Sequence of chain 1.B:
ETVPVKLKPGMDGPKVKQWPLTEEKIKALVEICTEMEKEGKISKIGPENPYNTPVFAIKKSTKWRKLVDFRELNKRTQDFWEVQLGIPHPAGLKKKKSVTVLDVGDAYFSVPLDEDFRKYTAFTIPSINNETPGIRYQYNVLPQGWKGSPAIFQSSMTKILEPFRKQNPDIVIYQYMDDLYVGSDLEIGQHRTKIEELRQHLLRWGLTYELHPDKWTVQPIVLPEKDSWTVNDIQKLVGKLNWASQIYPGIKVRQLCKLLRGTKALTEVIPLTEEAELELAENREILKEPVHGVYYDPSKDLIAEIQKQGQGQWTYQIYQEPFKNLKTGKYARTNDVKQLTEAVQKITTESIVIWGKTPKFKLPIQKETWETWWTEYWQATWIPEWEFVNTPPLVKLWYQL

Sequence of chain 1.A:
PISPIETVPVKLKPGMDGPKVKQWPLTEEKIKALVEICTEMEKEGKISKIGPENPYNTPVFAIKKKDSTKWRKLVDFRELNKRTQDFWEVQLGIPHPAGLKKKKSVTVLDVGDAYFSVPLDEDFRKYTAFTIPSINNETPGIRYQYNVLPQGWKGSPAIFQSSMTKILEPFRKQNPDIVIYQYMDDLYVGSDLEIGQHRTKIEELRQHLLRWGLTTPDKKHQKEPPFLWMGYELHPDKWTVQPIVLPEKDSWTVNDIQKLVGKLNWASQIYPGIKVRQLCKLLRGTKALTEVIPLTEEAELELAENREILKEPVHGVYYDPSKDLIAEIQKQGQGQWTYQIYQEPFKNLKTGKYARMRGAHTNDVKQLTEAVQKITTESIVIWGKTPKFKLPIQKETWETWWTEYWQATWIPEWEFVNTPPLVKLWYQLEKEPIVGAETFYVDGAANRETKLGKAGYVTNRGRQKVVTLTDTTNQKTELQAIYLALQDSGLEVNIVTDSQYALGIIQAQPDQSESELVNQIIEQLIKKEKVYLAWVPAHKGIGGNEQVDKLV

Binding-site contacts:
Ligand atom C2 contacts residue TYR188 of chain 1.A at 3.3 Å (hydrophobic).
Ligand atom C12 contacts residue LYS101 of chain 1.A at 3.5 Å.
Ligand atom C11 contacts residue VAL179 of chain 1.A at 3.4 Å (hydrophobic).
Ligand atom N6 contacts residue PHE227 of chain 1.A at 2.9 Å.
Ligand atom N5 contacts residue LEU234 of chain 1.A at 3.1 Å (h-bond).
Ligand atom N1 contacts residue TYR181 of chain 1.A at 3.7 Å.
Ligand atom C19 contacts residue HIS235 of chain 1.A at 3.2 Å.
Ligand atom N1 contacts residue VAL179 of chain 1.A at 3.7 Å.
Ligand atom C8 contacts residue TYR181 of chain 1.A at 3.6 Å (hydrophobic).
Ligand atom N5 contacts residue PHE227 of chain 1.A at 3.6 Å.
Ligand atom C16 contacts residue LYS101 of chain 1.A at 3.5 Å.
Ligand atom C12 contacts residue LEU100 of chain 1.A at 3.6 Å (hydrophobic).
Ligand atom N6 contacts residue TRP229 of chain 1.A at 3.3 Å.
Ligand atom C18 contacts residue PRO236 of chain 1.A at 3.5 Å (hydrophobic).
Ligand atom C7 contacts residue VAL179 of chain 1.A at 3.6 Å (hydrophobic).
Ligand atom C22 contacts residue PHE227 of chain 1.A at 3.6 Å (hydrophobic).
Ligand atom C13 contacts residue VAL106 of chain 1.A at 3.7 Å (hydrophobic).
Ligand atom C7 contacts residue GLY190 of chain 1.A at 3.7 Å.
Ligand atom C19 contacts residue PRO236 of chain 1.A at 3.7 Å (hydrophobic).
Ligand atom C17 contacts residue LYS101 of chain 1.A at 3.4 Å.
Ligand atom C5 contacts residue TYR181 of chain 1.A at 3.5 Å (hydrophobic).
Ligand atom C6 contacts residue TYR181 of chain 1.A at 3.5 Å (hydrophobic).
Ligand atom N4 contacts residue LEU100 of chain 1.A at 3.5 Å.
Ligand atom C8 contacts residue LEU100 of chain 1.A at 3.7 Å (hydrophobic).
Ligand atom C19 contacts residue LEU234 of chain 1.A at 3.6 Å (hydrophobic).
Ligand atom C10 contacts residue VAL179 of chain 1.A at 3.5 Å (hydrophobic).
Ligand atom N6 contacts residue TYR188 of chain 1.A at 3.5 Å.
Ligand atom C18 contacts residue TYR318 of chain 1.A at 3.4 Å (hydrophobic).
Ligand atom C18 contacts residue HIS235 of chain 1.A at 3.1 Å.
Ligand atom N2 contacts residue LYS101 of chain 1.A at 3.2 Å (salt-bridge).
Ligand atom N4 contacts residue LYS103 of chain 1.A at 3.7 Å.
Ligand atom N4 contacts residue LYS101 of chain 1.A at 2.7 Å (salt-bridge).
Ligand atom C4 contacts residue TYR181 of chain 1.A at 3.7 Å (hydrophobic).
Ligand atom C22 contacts residue TYR188 of chain 1.A at 3.4 Å (hydrophobic).
Ligand atom N5 contacts residue PRO236 of chain 1.A at 3.5 Å (h-bond).
Ligand atom C20 contacts residue TYR188 of chain 1.A at 3.3 Å (hydrophobic).
Ligand atom C13 contacts residue HIS235 of chain 1.A at 3.6 Å.
Ligand atom C8 contacts residue PRO95 of chain 1.A at 3.5 Å (hydrophobic).
Ligand atom C17 contacts residue TYR318 of chain 1.A at 3.7 Å (hydrophobic).
Ligand atom N5 contacts residue HIS235 of chain 1.A at 3.1 Å.

The protein below binds the small molecule below.
Small molecule (SMILES): Cc1cc(/C=C/C#N)cc(C)c1Nc1ccnc(Nc2ccc(C#N)cc2)n1